This protein binds this small molecule.
Small molecule (SMILES): Nc1ncnc2c1ncn2[C@@H]1O[C@H](CO[P](=O)(O)O[C@H]2[C@@H](O)[C@H](n3cnc4c(N)ncnc43)O[C@@H]2CO[P](=O)(O)O[C@H]2[C@@H](O)[C@H](n3cnc4c(N)ncnc43)O[C@@H]2CO[P](=O)(O)O[C@H]2[C@@H](O)[C@H](n3cnc4c(N)ncnc43)O[C@@H]2CO[P](=O)(O)O[C@H]2[C@@H](O)[C@H](n3cnc4c(N)ncnc43)O[C@@H]2CO[P](=O)(O)O[C@H]2[C@@H](O)[C@H](n3cnc4c(N)ncnc43)O[C@@H]2CO[P](=O)(O)O[C@H]2[C@@H](O)[C@H](n3cnc4c(N)ncnc43)O[C@@H]2COP(=O)=O)[C@@H](O)[C@H]1O

Binding-site contacts:
Ligand atom N7 contacts residue ARG561 of chain 1.C at 2.7 Å (salt-bridge).
Ligand atom N7 contacts residue ARG531 of chain 1.C at 2.4 Å (salt-bridge).
Ligand atom P contacts residue ALA536 of chain 1.C at 3.3 Å.
Ligand atom O3' contacts residue HIS545 of chain 1.C at 2.9 Å (h-bond).
Ligand atom OP2 contacts residue ARG562 of chain 1.C at 2.4 Å (salt-bridge).
Ligand atom O2' contacts residue ARG531 of chain 1.C at 3.0 Å.
Ligand atom OP2 contacts residue SER558 of chain 1.C at 2.8 Å (h-bond).
Ligand atom OP2 contacts residue ARG473 of chain 1.C at 3.2 Å (salt-bridge).
Ligand atom OP1 contacts residue ALA536 of chain 1.C at 2.7 Å (h-bond).
Ligand atom OP1 contacts residue ARG612 of chain 1.C at 2.5 Å (salt-bridge).
Ligand atom N6 contacts residue GLU422 of chain 1.C at 3.2 Å (salt-bridge).
Ligand atom OP1 contacts residue SER637 of chain 1.C at 3.2 Å.
Ligand atom N6 contacts residue PHE420 of chain 1.C at 3.2 Å.
Ligand atom P contacts residue ARG612 of chain 1.C at 2.9 Å.
Ligand atom O3' contacts residue LYS534 of chain 1.C at 3.0 Å (salt-bridge).
Ligand atom C2 contacts residue TYR312 of chain 1.C at 3.2 Å (hydrophobic).
Ligand atom O3' contacts residue ARG612 of chain 1.C at 2.4 Å (salt-bridge).
Ligand atom O5' contacts residue ARG612 of chain 1.C at 2.8 Å (salt-bridge).
Ligand atom C8 contacts residue ARG531 of chain 1.C at 3.2 Å.
Ligand atom OP2 contacts residue ALA536 of chain 1.C at 3.0 Å (h-bond).
Ligand atom O3' contacts residue ASP266 of chain 1.C at 3.2 Å (salt-bridge).
Ligand atom OP1 contacts residue GLU652 of chain 1.C at 2.6 Å (salt-bridge).
Ligand atom N1 contacts residue GLU422 of chain 1.C at 3.3 Å (salt-bridge).
Ligand atom C1' contacts residue LEU530 of chain 1.C at 3.2 Å (hydrophobic).
Ligand atom N6 contacts residue ARG531 of chain 1.C at 3.0 Å.
Ligand atom N1 contacts residue PHE418 of chain 1.C at 2.7 Å (h-bond).
Ligand atom N3 contacts residue PHE418 of chain 1.C at 3.1 Å.
Ligand atom C2 contacts residue ARG439 of chain 1.C at 3.0 Å.
Ligand atom O5' contacts residue GLU652 of chain 1.C at 2.5 Å (salt-bridge).
Ligand atom OP1 contacts residue HIS545 of chain 1.C at 2.6 Å (h-bond).
Ligand atom C6 contacts residue ARG531 of chain 1.C at 3.1 Å.
Ligand atom P contacts residue HIS545 of chain 1.C at 3.2 Å.
Ligand atom C2 contacts residue PHE418 of chain 1.C at 2.8 Å (hydrophobic).
Ligand atom N3 contacts residue ARG439 of chain 1.C at 3.2 Å (salt-bridge).
Ligand atom OP1 contacts residue ASP269 of chain 1.C at 3.0 Å (salt-bridge).
Ligand atom N9 contacts residue LEU530 of chain 1.C at 3.2 Å.
Ligand atom OP2 contacts residue GLN535 of chain 1.C at 3.1 Å.
Ligand atom OP2 contacts residue ARG561 of chain 1.C at 2.6 Å (salt-bridge).
Ligand atom OP1 contacts residue GLN535 of chain 1.C at 3.1 Å (h-bond).
Ligand atom C5 contacts residue ARG531 of chain 1.C at 3.1 Å.

Sequence of chain 1.C:
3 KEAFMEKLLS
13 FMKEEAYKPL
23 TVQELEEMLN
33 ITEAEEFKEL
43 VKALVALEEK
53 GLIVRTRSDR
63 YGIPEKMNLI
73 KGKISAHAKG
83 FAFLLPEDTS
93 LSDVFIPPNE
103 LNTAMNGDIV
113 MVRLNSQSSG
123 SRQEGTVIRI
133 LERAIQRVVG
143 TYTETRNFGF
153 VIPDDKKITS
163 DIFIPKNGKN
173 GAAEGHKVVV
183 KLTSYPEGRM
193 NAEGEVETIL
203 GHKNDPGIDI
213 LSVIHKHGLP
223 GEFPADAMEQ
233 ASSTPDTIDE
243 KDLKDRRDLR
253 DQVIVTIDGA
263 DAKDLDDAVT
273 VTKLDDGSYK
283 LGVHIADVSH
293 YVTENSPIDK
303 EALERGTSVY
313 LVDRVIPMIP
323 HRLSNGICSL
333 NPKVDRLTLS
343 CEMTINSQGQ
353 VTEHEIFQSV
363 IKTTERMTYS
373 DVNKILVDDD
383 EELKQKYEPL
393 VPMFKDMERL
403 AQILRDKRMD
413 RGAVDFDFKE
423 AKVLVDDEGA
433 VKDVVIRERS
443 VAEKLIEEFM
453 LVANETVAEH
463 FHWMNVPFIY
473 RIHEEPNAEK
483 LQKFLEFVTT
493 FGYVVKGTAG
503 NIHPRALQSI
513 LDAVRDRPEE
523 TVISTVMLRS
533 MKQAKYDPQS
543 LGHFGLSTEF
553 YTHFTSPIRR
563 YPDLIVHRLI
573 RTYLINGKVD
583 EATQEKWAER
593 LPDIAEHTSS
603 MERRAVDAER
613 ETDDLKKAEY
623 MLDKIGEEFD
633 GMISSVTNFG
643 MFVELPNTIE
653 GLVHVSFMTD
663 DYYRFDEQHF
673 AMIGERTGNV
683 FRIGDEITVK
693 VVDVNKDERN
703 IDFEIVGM